Binding-site contacts:
Ligand atom NH2 contacts residue VAL183 of chain 1.A at 3.6 Å.
Ligand atom O1P contacts residue ARG134 of chain 1.A at 2.8 Å (salt-bridge).
Ligand atom O1P contacts residue ARG61 of chain 1.A at 2.9 Å (salt-bridge).
Ligand atom NE contacts residue GLU187 of chain 1.A at 2.7 Å (salt-bridge).
Ligand atom CB contacts residue ASN231 of chain 1.A at 3.7 Å.
Ligand atom CB contacts residue ASN180 of chain 1.A at 3.4 Å.
Ligand atom NH2 contacts residue ARG65 of chain 1.A at 3.7 Å.
Ligand atom NH2 contacts residue ARG61 of chain 1.A at 3.5 Å (salt-bridge).
Ligand atom O contacts residue LYS127 of chain 1.A at 2.8 Å (salt-bridge).
Ligand atom CA contacts residue ASN231 of chain 1.A at 3.4 Å.
Ligand atom O3P contacts residue ARG134 of chain 1.A at 2.8 Å (salt-bridge).
Ligand atom O3P contacts residue LYS54 of chain 1.A at 2.8 Å (salt-bridge).
Ligand atom P contacts residue ARG61 of chain 1.A at 3.6 Å.
Ligand atom C contacts residue LYS54 of chain 1.A at 3.6 Å.
Ligand atom NH2 contacts residue GLU187 of chain 1.A at 2.8 Å (salt-bridge).
Ligand atom CZ contacts residue ARG65 of chain 1.A at 3.6 Å.
Ligand atom CA contacts residue LEU179 of chain 1.A at 3.6 Å (hydrophobic).
Ligand atom O contacts residue ASN231 of chain 1.A at 2.9 Å (h-bond).
Ligand atom O contacts residue ASN180 of chain 1.A at 2.8 Å (h-bond).
Ligand atom N contacts residue ASN231 of chain 1.A at 2.8 Å (h-bond).
Ligand atom O3P contacts residue TYR135 of chain 1.A at 2.7 Å (h-bond).
Ligand atom N contacts residue ASN180 of chain 1.A at 2.9 Å (h-bond).
Ligand atom NH1 contacts residue ARG65 of chain 1.A at 3.5 Å (salt-bridge).
Ligand atom P contacts residue LYS54 of chain 1.A at 3.4 Å.
Ligand atom OXT contacts residue LYS54 of chain 1.A at 3.6 Å.
Ligand atom N contacts residue LEU234 of chain 1.A at 3.6 Å.
Ligand atom C contacts residue ASN231 of chain 1.A at 3.6 Å.
Ligand atom O contacts residue VAL183 of chain 1.A at 3.4 Å.
Ligand atom NH2 contacts residue ARG134 of chain 1.A at 3.6 Å.
Ligand atom O2P contacts residue ARG61 of chain 1.A at 2.8 Å (salt-bridge).
Ligand atom CG1 contacts residue GLY176 of chain 1.A at 3.4 Å.
Ligand atom CB contacts residue ASN231 of chain 1.A at 3.5 Å.
Ligand atom CZ contacts residue GLU187 of chain 1.A at 3.4 Å.
Ligand atom O contacts residue LYS54 of chain 1.A at 3.5 Å.
Ligand atom C contacts residue ASN180 of chain 1.A at 3.6 Å.
Ligand atom C contacts residue LEU179 of chain 1.A at 3.7 Å (hydrophobic).
Ligand atom CA contacts residue ASN180 of chain 1.A at 3.4 Å.
Ligand atom NZ contacts residue ASP230 of chain 1.A at 3.1 Å (salt-bridge).
Ligand atom CD contacts residue GLU187 of chain 1.A at 3.4 Å.
Ligand atom O2P contacts residue LYS54 of chain 1.A at 3.0 Å (salt-bridge).

Sequence of chain 1.A:
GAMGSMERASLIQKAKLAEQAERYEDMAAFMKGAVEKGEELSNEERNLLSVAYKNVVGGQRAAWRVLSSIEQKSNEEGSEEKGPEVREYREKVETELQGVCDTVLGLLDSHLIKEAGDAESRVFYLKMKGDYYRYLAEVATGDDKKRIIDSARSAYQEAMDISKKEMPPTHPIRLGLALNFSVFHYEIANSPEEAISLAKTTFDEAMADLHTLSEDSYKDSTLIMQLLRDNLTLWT

This protein binds this small molecule.
Small molecule (SMILES): CC(C)[C@H](NC(=O)[C@H](COP(=O)(O)O)NC(=O)[C@H](CCCCN)NC(=O)[C@H](CCCN=C(N)N)NC(=O)[C@@H](N)/C=C/CN=C(N)N)C(=O)O